Sequence of chain 1.A:
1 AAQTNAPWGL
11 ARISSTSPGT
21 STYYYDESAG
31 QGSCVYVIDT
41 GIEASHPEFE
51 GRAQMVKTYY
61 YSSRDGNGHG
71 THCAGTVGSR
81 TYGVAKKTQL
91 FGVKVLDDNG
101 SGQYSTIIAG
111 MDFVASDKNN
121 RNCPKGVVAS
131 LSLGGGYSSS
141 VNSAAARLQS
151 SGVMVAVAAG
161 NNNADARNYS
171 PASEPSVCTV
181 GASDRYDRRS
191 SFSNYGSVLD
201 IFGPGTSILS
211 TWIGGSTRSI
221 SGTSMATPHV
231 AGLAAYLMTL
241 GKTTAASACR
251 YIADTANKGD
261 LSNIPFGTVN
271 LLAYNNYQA

This small molecule binds to this protein.
Small molecule (SMILES): COC(=O)CCC(=O)N[C@@H](C)C(=O)N[C@@H](C)C(=O)N1CCC[C@H]1C(=O)N[C@@H](C)[C@@H](C)O

Binding-site contacts:
Ligand atom C contacts residue SER224 of chain 1.A at 1.4 Å.
Ligand atom CA contacts residue HIS69 of chain 1.A at 3.2 Å.
Ligand atom CB contacts residue HIS69 of chain 1.A at 3.1 Å.
Ligand atom O contacts residue GLY134 of chain 1.A at 3.1 Å (h-bond).
Ligand atom OT1 contacts residue TYR104 of chain 1.A at 3.4 Å.
Ligand atom CB contacts residue SER224 of chain 1.A at 2.8 Å.
Ligand atom O contacts residue ASN161 of chain 1.A at 3.4 Å (h-bond).
Ligand atom CA contacts residue GLY102 of chain 1.A at 3.8 Å.
Ligand atom N contacts residue GLY134 of chain 1.A at 3.1 Å (h-bond).
Ligand atom N contacts residue SER224 of chain 1.A at 2.9 Å (h-bond).
Ligand atom N contacts residue LEU96 of chain 1.A at 3.6 Å.
Ligand atom C contacts residue HIS69 of chain 1.A at 3.4 Å.
Ligand atom O contacts residue GLY102 of chain 1.A at 3.5 Å (h-bond).
Ligand atom CB contacts residue ASN161 of chain 1.A at 3.5 Å.
Ligand atom OT2 contacts residue GLN103 of chain 1.A at 3.8 Å.
Ligand atom O1 contacts residue TYR104 of chain 1.A at 3.7 Å.
Ligand atom O contacts residue HIS69 of chain 1.A at 3.6 Å.
Ligand atom C2 contacts residue GLY102 of chain 1.A at 3.2 Å.
Ligand atom C1 contacts residue HIS69 of chain 1.A at 1.4 Å.
Ligand atom C1 contacts residue GLY102 of chain 1.A at 3.2 Å.
Ligand atom OT2 contacts residue TYR104 of chain 1.A at 3.3 Å (h-bond).
Ligand atom N contacts residue TYR104 of chain 1.A at 3.3 Å.
Ligand atom C1 contacts residue TYR104 of chain 1.A at 3.2 Å (hydrophobic).
Ligand atom CA contacts residue SER132 of chain 1.A at 3.7 Å.
Ligand atom N contacts residue GLY102 of chain 1.A at 2.7 Å (h-bond).
Ligand atom C contacts residue HIS69 of chain 1.A at 2.5 Å.
Ligand atom CD contacts residue GLY100 of chain 1.A at 3.0 Å.
Ligand atom CA contacts residue GLY100 of chain 1.A at 3.4 Å.
Ligand atom N contacts residue HIS69 of chain 1.A at 2.9 Å (h-bond).
Ligand atom O contacts residue LEU133 of chain 1.A at 3.1 Å.
Ligand atom CA contacts residue GLY134 of chain 1.A at 3.3 Å.
Ligand atom CB contacts residue GLY134 of chain 1.A at 3.4 Å.
Ligand atom C1 contacts residue SER224 of chain 1.A at 2.4 Å.
Ligand atom CA contacts residue SER224 of chain 1.A at 2.3 Å.
Ligand atom C contacts residue GLY134 of chain 1.A at 3.7 Å.
Ligand atom N contacts residue SER132 of chain 1.A at 2.9 Å (h-bond).
Ligand atom O contacts residue SER224 of chain 1.A at 2.2 Å (h-bond).
Ligand atom O contacts residue THR223 of chain 1.A at 3.7 Å.
Ligand atom C2 contacts residue TYR104 of chain 1.A at 3.2 Å (hydrophobic).
Ligand atom O contacts residue GLY222 of chain 1.A at 3.7 Å.